Binding-site contacts:
Ligand atom C11 contacts residue 42C1 of chain 1.B at 4.2 Å.
Ligand atom C1 contacts residue ALA124 of chain 1.A at 3.9 Å (hydrophobic).
Ligand atom O14 contacts residue 42C1 of chain 1.B at 3.1 Å.
Ligand atom C5 contacts residue TYR152 of chain 1.A at 3.2 Å (hydrophobic).
Ligand atom C10 contacts residue PHE151 of chain 1.A at 3.5 Å (hydrophobic).
Ligand atom C13 contacts residue MET111 of chain 1.A at 3.5 Å (hydrophobic).
Ligand atom C13 contacts residue 42C1 of chain 1.B at 3.7 Å.
Ligand atom C1 contacts residue GLY148 of chain 1.A at 3.6 Å.
Ligand atom C13 contacts residue VAL199 of chain 1.A at 4.2 Å (hydrophobic).
Ligand atom C9 contacts residue TRP175 of chain 1.A at 4.2 Å (hydrophobic).
Ligand atom C15 contacts residue VAL163 of chain 1.A at 4.1 Å (hydrophobic).
Ligand atom C6 contacts residue LEU120 of chain 1.A at 4.0 Å (hydrophobic).
Ligand atom O12 contacts residue VAL163 of chain 1.A at 4.2 Å.
Ligand atom C6 contacts residue TYR152 of chain 1.A at 4.0 Å (hydrophobic).
Ligand atom C5 contacts residue ALA124 of chain 1.A at 4.0 Å (hydrophobic).
Ligand atom C9 contacts residue PHE151 of chain 1.A at 3.8 Å (hydrophobic).
Ligand atom C15 contacts residue PHE151 of chain 1.A at 4.1 Å (hydrophobic).
Ligand atom C13 contacts residue PHE151 of chain 1.A at 3.7 Å (hydrophobic).
Ligand atom N8 contacts residue TYR152 of chain 1.A at 4.2 Å.
Ligand atom N8 contacts residue TRP175 of chain 1.A at 4.0 Å.
Ligand atom O12 contacts residue MET111 of chain 1.A at 3.7 Å.
Ligand atom C13 contacts residue VAL163 of chain 1.A at 4.1 Å (hydrophobic).
Ligand atom C4 contacts residue LEU120 of chain 1.A at 4.0 Å (hydrophobic).
Ligand atom O3 contacts residue PHE151 of chain 1.A at 4.0 Å.
Ligand atom O3 contacts residue 42C1 of chain 1.B at 3.6 Å.
Ligand atom O14 contacts residue PHE151 of chain 1.A at 3.2 Å.
Ligand atom C10 contacts residue LEU120 of chain 1.A at 4.1 Å (hydrophobic).
Ligand atom O12 contacts residue PHE151 of chain 1.A at 3.5 Å.
Ligand atom C15 contacts residue LEU116 of chain 1.A at 3.7 Å (hydrophobic).
Ligand atom C11 contacts residue MET111 of chain 1.A at 4.2 Å (hydrophobic).
Ligand atom C4 contacts residue PHE151 of chain 1.A at 3.9 Å (hydrophobic).
Ligand atom C1 contacts residue TYR152 of chain 1.A at 3.8 Å (hydrophobic).
Ligand atom C6 contacts residue PHE151 of chain 1.A at 3.7 Å (hydrophobic).
Ligand atom C1 contacts residue VAL149 of chain 1.A at 4.2 Å (hydrophobic).
Ligand atom N7 contacts residue LEU120 of chain 1.A at 3.7 Å.
Ligand atom C5 contacts residue LEU120 of chain 1.A at 4.2 Å (hydrophobic).
Ligand atom C11 contacts residue PHE151 of chain 1.A at 3.4 Å (hydrophobic).
Ligand atom N7 contacts residue TYR152 of chain 1.A at 3.4 Å (h-bond).
Ligand atom C15 contacts residue TRP175 of chain 1.A at 3.5 Å (hydrophobic).
Ligand atom C2 contacts residue GLY148 of chain 1.A at 3.4 Å.

This small molecule binds to this protein.
Small molecule (SMILES): COC(=O)c1c(C)n[nH]c1-c1ccco1

Sequence of chain 1.A:
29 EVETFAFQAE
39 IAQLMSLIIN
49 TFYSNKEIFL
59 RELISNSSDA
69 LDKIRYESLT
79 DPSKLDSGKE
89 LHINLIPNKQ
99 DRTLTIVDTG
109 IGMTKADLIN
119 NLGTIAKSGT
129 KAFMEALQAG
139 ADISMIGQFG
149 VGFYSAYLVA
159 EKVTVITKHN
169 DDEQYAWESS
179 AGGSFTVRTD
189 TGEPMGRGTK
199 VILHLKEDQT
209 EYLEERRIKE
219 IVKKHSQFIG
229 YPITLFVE